Sequence of chain 1.D:
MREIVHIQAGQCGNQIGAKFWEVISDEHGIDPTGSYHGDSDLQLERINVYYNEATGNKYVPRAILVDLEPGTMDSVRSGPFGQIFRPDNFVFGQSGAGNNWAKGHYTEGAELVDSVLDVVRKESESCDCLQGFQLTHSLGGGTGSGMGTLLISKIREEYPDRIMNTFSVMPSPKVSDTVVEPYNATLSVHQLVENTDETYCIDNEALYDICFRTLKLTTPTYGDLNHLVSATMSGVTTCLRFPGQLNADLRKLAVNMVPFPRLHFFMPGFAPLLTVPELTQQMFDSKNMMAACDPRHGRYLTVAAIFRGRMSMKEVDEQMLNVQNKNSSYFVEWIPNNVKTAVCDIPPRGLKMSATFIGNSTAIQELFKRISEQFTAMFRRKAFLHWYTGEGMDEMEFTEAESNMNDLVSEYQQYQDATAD

This small molecule binds to this protein.
Small molecule (SMILES): COc1cc([C@H]2C(C#N)=C(N)Oc3c2ccc(N)c3N)cc(Br)c1OC

Sequence of chain 1.C:
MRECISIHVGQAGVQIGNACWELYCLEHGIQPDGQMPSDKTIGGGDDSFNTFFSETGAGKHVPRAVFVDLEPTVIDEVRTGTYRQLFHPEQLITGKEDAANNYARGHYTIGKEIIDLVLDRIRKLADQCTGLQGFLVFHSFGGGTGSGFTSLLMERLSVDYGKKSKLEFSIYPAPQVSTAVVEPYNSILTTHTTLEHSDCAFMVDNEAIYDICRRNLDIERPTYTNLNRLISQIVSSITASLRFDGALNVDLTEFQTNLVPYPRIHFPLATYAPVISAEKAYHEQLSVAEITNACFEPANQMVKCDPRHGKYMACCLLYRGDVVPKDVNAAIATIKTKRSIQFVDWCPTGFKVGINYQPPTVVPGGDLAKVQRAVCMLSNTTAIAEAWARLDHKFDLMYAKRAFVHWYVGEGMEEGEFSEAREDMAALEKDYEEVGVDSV

Binding-site contacts:
Ligand atom N15 contacts residue ALA180 of chain 1.C at 3.7 Å.
Ligand atom C19 contacts residue MET257 of chain 1.D at 3.6 Å (hydrophobic).
Ligand atom BR contacts residue LEU240 of chain 1.D at 3.8 Å.
Ligand atom O02 contacts residue ALA314 of chain 1.D at 3.7 Å.
Ligand atom C10 contacts residue THR179 of chain 1.C at 3.2 Å.
Ligand atom BR contacts residue ALA248 of chain 1.D at 3.6 Å.
Ligand atom N11 contacts residue ASN101 of chain 1.C at 3.8 Å.
Ligand atom N09 contacts residue ALA248 of chain 1.D at 3.1 Å.
Ligand atom C07 contacts residue ASN256 of chain 1.D at 3.7 Å.
Ligand atom N17 contacts residue ASN348 of chain 1.D at 3.6 Å (h-bond).
Ligand atom C18 contacts residue VAL313 of chain 1.D at 3.8 Å (hydrophobic).
Ligand atom C20 contacts residue ASN256 of chain 1.D at 3.4 Å.
Ligand atom C19 contacts residue ASN256 of chain 1.D at 3.7 Å.
Ligand atom N15 contacts residue VAL181 of chain 1.C at 3.6 Å.
Ligand atom N17 contacts residue LYS350 of chain 1.D at 3.6 Å.
Ligand atom C06 contacts residue LYS252 of chain 1.D at 3.8 Å.
Ligand atom C26 contacts residue ILE368 of chain 1.D at 3.4 Å (hydrophobic).
Ligand atom C10 contacts residue ASN256 of chain 1.D at 3.5 Å.
Ligand atom N15 contacts residue ASN256 of chain 1.D at 3.6 Å.
Ligand atom N15 contacts residue THR179 of chain 1.C at 3.2 Å (h-bond).
Ligand atom O25 contacts residue CYS239 of chain 1.D at 3.4 Å (h-bond).
Ligand atom O12 contacts residue ASN256 of chain 1.D at 2.9 Å (h-bond).
Ligand atom N17 contacts residue VAL181 of chain 1.C at 3.3 Å.
Ligand atom C16 contacts residue LYS350 of chain 1.D at 3.3 Å.
Ligand atom C18 contacts residue MET257 of chain 1.D at 3.4 Å (hydrophobic).
Ligand atom C13 contacts residue ASN256 of chain 1.D at 3.2 Å.
Ligand atom C16 contacts residue ASN256 of chain 1.D at 3.7 Å.
Ligand atom C26 contacts residue VAL236 of chain 1.D at 3.4 Å (hydrophobic).
Ligand atom C14 contacts residue LYS350 of chain 1.D at 3.4 Å.
Ligand atom C08 contacts residue LYS252 of chain 1.D at 3.5 Å.
Ligand atom C18 contacts residue LYS350 of chain 1.D at 3.7 Å.
Ligand atom N11 contacts residue THR179 of chain 1.C at 2.8 Å (h-bond).
Ligand atom C01 contacts residue ALA315 of chain 1.D at 3.5 Å (hydrophobic).
Ligand atom N11 contacts residue ASN256 of chain 1.D at 3.8 Å.
Ligand atom O12 contacts residue THR179 of chain 1.C at 2.8 Å (h-bond).
Ligand atom C01 contacts residue ALA352 of chain 1.D at 3.5 Å (hydrophobic).
Ligand atom C03 contacts residue ALA314 of chain 1.D at 3.8 Å (hydrophobic).
Ligand atom N09 contacts residue LYS252 of chain 1.D at 3.4 Å.
Ligand atom C14 contacts residue ASN256 of chain 1.D at 3.4 Å.
Ligand atom C01 contacts residue LYS350 of chain 1.D at 3.8 Å.